Sequence of chain 2.B:
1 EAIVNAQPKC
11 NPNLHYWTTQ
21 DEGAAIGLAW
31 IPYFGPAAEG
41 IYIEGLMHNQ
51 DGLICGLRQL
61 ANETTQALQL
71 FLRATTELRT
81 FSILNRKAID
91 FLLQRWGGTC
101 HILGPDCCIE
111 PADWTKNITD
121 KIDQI

Binding-site contacts:
Ligand atom O7 contacts residue LEU43 of chain 3.A at 3.9 Å.
Ligand atom O6 contacts residue PRO8 of chain 3.B at 3.9 Å.
Ligand atom O6 contacts residue GLN7 of chain 3.B at 2.6 Å (h-bond).
Ligand atom O7 contacts residue ASN62 of chain 3.B at 3.9 Å.
Ligand atom O5 contacts residue GLN7 of chain 3.B at 3.1 Å (h-bond).
Ligand atom O6 contacts residue LEU28 of chain 2.B at 4.3 Å.
Ligand atom O7 contacts residue GLU129 of chain 3.A at 4.5 Å.
Ligand atom C7 contacts residue ASN62 of chain 3.B at 3.6 Å.
Ligand atom O3 contacts residue GLU129 of chain 3.A at 3.9 Å.
Ligand atom O5 contacts residue ASN62 of chain 3.B at 2.3 Å (h-bond).
Ligand atom C1 contacts residue ASN62 of chain 3.B at 1.4 Å.
Ligand atom N2 contacts residue ASN62 of chain 3.B at 3.0 Å (h-bond).
Ligand atom C6 contacts residue ALA6 of chain 3.B at 4.4 Å (hydrophobic).
Ligand atom C7 contacts residue VAL153 of chain 3.A at 4.3 Å (hydrophobic).
Ligand atom C2 contacts residue ASN62 of chain 3.B at 2.5 Å.
Ligand atom C4 contacts residue GLU129 of chain 3.A at 4.4 Å.
Ligand atom C6 contacts residue GLN7 of chain 3.B at 3.6 Å.
Ligand atom C8 contacts residue THR65 of chain 3.B at 3.6 Å.
Ligand atom C8 contacts residue VAL153 of chain 3.A at 3.9 Å (hydrophobic).
Ligand atom C8 contacts residue GLU129 of chain 3.A at 3.5 Å.
Ligand atom C5 contacts residue GLU129 of chain 3.A at 4.0 Å.
Ligand atom O6 contacts residue ALA6 of chain 3.B at 4.3 Å.
Ligand atom O7 contacts residue ALA131 of chain 3.A at 4.1 Å.
Ligand atom C3 contacts residue ASN62 of chain 3.B at 3.8 Å.
Ligand atom C7 contacts residue GLU129 of chain 3.A at 3.9 Å.
Ligand atom C8 contacts residue PRO8 of chain 3.B at 3.5 Å (hydrophobic).
Ligand atom O4 contacts residue GLU129 of chain 3.A at 4.1 Å.
Ligand atom C8 contacts residue ALA131 of chain 3.A at 3.7 Å (hydrophobic).
Ligand atom C3 contacts residue GLU129 of chain 3.A at 4.3 Å.
Ligand atom C6 contacts residue GLU129 of chain 3.A at 4.3 Å.
Ligand atom C8 contacts residue GLY130 of chain 3.A at 3.8 Å.
Ligand atom C5 contacts residue GLN7 of chain 3.B at 4.0 Å.
Ligand atom O7 contacts residue VAL153 of chain 3.A at 4.1 Å.
Ligand atom O6 contacts residue GLU129 of chain 3.A at 3.8 Å.
Ligand atom N2 contacts residue GLU129 of chain 3.A at 4.3 Å.
Ligand atom C5 contacts residue ASN62 of chain 3.B at 3.6 Å.
Ligand atom C8 contacts residue TRP30 of chain 2.B at 4.0 Å (hydrophobic).
Ligand atom O6 contacts residue ILE31 of chain 2.B at 4.2 Å.
Ligand atom C1 contacts residue GLN7 of chain 3.B at 3.9 Å.
Ligand atom C4 contacts residue ASN62 of chain 3.B at 4.2 Å.

A protein and the small-molecule ligand that binds it are described below.
Small molecule (SMILES): CC(=O)N[C@H]1[C@H](O[C@H]2[C@H](O)[C@@H](NC(C)=O)CO[C@@H]2CO)O[C@H](CO)[C@@H](O[C@@H]2O[C@H](CO[C@H]3O[C@H](CO)[C@@H](O)[C@H](O)[C@@H]3O)[C@@H](O)[C@H](O)[C@@H]2O)[C@@H]1O

Sequence of chain 3.B:
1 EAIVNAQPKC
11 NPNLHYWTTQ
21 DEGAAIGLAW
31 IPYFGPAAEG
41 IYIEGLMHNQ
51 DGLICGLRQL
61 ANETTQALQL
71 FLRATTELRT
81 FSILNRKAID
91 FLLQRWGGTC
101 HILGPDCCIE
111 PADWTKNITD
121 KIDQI

Sequence of chain 3.A:
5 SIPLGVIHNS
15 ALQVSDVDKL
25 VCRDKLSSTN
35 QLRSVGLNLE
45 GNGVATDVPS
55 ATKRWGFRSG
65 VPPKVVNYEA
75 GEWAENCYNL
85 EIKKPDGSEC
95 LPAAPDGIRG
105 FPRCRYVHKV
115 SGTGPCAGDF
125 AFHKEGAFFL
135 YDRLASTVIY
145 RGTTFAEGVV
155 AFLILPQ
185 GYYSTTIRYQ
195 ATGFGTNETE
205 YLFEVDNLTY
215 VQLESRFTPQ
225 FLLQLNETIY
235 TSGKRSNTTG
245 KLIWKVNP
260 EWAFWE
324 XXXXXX